Sequence of chain 6.A:
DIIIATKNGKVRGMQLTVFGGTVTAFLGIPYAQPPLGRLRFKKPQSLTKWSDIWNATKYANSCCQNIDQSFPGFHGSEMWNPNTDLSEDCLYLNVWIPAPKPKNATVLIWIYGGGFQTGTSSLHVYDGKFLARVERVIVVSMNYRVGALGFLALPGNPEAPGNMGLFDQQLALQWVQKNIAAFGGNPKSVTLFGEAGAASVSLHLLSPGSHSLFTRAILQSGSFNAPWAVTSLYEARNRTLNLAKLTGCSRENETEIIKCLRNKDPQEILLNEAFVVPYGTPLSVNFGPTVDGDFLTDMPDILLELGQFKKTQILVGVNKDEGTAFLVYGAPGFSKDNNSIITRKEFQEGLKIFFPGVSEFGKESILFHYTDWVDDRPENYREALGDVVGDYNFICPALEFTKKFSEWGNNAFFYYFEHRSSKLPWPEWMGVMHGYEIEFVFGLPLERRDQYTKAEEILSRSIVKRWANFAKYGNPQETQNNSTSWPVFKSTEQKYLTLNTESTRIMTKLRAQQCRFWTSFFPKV

Binding-site contacts:
Ligand atom O4 contacts residue FUC1 of chain 6.S at 4.0 Å.
Ligand atom C1 contacts residue ASN241 of chain 6.A at 4.3 Å.
Ligand atom O7 contacts residue TYR237 of chain 6.A at 4.4 Å.
Ligand atom C6 contacts residue ASN245 of chain 6.A at 3.3 Å.
Ligand atom C8 contacts residue TYR237 of chain 6.A at 3.2 Å (hydrophobic).
Ligand atom C5 contacts residue ASN245 of chain 6.A at 4.3 Å.
Ligand atom C4 contacts residue ASN241 of chain 6.A at 3.0 Å.
Ligand atom C4 contacts residue ASN245 of chain 6.A at 4.0 Å.
Ligand atom C3 contacts residue NAG1 of chain 6.R at 4.1 Å.
Ligand atom O6 contacts residue ASN241 of chain 6.A at 3.1 Å (h-bond).
Ligand atom C4 contacts residue NAG1 of chain 6.R at 4.2 Å.
Ligand atom C5 contacts residue NAG1 of chain 6.R at 4.1 Å.
Ligand atom C7 contacts residue TYR237 of chain 6.A at 3.9 Å (hydrophobic).
Ligand atom C5 contacts residue ASN241 of chain 6.A at 3.9 Å.
Ligand atom C6 contacts residue ASN241 of chain 6.A at 4.0 Å.
Ligand atom O5 contacts residue ASN241 of chain 6.A at 4.0 Å.
Ligand atom C8 contacts residue ASN241 of chain 6.A at 4.1 Å.
Ligand atom O3 contacts residue ASN241 of chain 6.A at 3.0 Å (h-bond).
Ligand atom O4 contacts residue ASN241 of chain 6.A at 3.8 Å.
Ligand atom C3 contacts residue ASN241 of chain 6.A at 3.4 Å.
Ligand atom O4 contacts residue ASN245 of chain 6.A at 3.7 Å.
Ligand atom C2 contacts residue ASN241 of chain 6.A at 3.8 Å.
Ligand atom O4 contacts residue NAG1 of chain 6.R at 3.5 Å.
Ligand atom N2 contacts residue TYR237 of chain 6.A at 4.5 Å.
Ligand atom O6 contacts residue ASN245 of chain 6.A at 3.3 Å (h-bond).

The small molecule below binds the protein below.
Small molecule (SMILES): CC(=O)N[C@@H]1[C@@H](O)[C@H](O)[C@@H](CO)O[C@H]1O